Sequence of chain 1.A:
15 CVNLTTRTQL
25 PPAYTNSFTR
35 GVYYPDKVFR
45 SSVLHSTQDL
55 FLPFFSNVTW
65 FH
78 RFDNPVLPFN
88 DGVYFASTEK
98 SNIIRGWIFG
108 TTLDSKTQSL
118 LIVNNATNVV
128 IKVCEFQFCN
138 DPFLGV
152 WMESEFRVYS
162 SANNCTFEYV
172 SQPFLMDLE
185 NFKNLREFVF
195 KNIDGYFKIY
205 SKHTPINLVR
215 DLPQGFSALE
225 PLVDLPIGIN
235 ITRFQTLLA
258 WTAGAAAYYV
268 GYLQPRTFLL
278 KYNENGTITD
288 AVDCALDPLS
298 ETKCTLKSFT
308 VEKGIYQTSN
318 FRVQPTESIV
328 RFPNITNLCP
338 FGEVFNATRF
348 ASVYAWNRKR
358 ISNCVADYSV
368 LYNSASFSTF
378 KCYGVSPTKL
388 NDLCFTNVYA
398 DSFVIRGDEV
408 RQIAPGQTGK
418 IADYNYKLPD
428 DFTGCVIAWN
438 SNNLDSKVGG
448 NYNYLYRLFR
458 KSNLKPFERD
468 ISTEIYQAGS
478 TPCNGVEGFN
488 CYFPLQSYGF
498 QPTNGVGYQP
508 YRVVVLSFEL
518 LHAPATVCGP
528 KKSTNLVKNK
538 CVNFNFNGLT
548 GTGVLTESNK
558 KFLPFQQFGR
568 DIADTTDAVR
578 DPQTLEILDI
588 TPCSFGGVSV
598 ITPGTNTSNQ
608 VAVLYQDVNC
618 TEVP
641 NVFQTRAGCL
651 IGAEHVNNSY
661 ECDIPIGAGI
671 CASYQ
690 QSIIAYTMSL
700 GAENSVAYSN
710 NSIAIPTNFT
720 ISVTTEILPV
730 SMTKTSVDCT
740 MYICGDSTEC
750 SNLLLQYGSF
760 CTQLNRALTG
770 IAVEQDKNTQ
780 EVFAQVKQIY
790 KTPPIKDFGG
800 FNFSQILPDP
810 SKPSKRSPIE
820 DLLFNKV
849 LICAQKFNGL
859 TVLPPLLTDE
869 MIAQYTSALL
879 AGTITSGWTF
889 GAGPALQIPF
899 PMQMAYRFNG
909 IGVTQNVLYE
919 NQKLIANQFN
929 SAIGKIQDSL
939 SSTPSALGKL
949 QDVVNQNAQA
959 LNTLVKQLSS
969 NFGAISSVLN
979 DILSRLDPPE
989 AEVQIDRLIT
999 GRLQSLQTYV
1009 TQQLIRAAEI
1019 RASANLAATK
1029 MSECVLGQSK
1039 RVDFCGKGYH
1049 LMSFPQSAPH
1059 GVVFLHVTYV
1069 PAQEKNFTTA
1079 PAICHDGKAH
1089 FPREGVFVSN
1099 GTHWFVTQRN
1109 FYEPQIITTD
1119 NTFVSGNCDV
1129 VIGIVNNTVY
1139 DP

Sequence of chain 1.D:
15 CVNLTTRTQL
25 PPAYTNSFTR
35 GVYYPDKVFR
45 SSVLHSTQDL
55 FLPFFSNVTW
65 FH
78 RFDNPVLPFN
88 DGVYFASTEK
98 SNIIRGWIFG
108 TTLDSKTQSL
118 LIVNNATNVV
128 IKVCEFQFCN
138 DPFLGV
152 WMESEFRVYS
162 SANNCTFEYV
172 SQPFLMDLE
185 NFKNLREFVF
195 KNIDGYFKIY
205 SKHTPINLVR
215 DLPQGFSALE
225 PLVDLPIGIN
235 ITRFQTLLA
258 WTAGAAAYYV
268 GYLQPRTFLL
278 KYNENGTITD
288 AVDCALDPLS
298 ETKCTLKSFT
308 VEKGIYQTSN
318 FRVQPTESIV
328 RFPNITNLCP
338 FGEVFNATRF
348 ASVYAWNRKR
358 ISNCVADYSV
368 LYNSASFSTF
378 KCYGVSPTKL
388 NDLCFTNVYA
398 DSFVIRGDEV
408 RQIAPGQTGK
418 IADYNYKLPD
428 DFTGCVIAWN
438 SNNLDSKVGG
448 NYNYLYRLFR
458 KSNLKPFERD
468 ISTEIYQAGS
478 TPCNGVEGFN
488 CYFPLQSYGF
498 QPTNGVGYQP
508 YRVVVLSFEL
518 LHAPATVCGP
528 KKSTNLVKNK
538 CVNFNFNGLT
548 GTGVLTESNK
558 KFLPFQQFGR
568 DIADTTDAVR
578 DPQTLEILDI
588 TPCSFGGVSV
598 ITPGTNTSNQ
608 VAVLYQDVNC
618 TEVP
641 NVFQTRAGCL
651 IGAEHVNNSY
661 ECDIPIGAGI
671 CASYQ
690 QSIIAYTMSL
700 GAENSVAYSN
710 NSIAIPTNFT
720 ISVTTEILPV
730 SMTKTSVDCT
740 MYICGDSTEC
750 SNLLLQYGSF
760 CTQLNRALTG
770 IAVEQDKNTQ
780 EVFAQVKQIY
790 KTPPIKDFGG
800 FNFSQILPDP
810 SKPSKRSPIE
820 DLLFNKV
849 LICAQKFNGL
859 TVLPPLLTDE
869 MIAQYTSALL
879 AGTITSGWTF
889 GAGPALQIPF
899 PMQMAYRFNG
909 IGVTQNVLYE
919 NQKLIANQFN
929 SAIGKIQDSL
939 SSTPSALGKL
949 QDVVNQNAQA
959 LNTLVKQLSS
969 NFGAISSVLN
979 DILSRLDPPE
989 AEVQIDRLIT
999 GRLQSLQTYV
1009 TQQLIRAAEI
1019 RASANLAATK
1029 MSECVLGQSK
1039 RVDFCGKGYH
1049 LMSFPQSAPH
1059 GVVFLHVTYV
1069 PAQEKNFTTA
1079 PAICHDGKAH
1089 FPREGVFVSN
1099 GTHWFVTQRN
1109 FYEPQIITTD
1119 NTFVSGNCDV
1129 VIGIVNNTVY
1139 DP

Binding-site contacts:
Ligand atom C7 contacts residue ASN1074 of chain 1.D at 3.4 Å.
Ligand atom O5 contacts residue GLN895 of chain 1.A at 4.2 Å.
Ligand atom C4 contacts residue ASN1074 of chain 1.D at 4.0 Å.
Ligand atom C6 contacts residue ALA706 of chain 1.D at 3.8 Å (hydrophobic).
Ligand atom C6 contacts residue ASN1074 of chain 1.D at 4.4 Å.
Ligand atom C3 contacts residue ASN1074 of chain 1.D at 3.6 Å.
Ligand atom C1 contacts residue GLN895 of chain 1.A at 3.8 Å.
Ligand atom O6 contacts residue ALA706 of chain 1.D at 4.2 Å.
Ligand atom O7 contacts residue ASN1074 of chain 1.D at 3.5 Å (h-bond).
Ligand atom C1 contacts residue ASN1074 of chain 1.D at 1.4 Å.
Ligand atom C5 contacts residue ALA706 of chain 1.D at 3.6 Å (hydrophobic).
Ligand atom O6 contacts residue ASN1074 of chain 1.D at 4.2 Å.
Ligand atom C5 contacts residue ASN1074 of chain 1.D at 3.5 Å.
Ligand atom C8 contacts residue GLU1072 of chain 1.D at 4.4 Å.
Ligand atom O5 contacts residue ALA706 of chain 1.D at 4.2 Å.
Ligand atom O5 contacts residue ASN1074 of chain 1.D at 2.1 Å (h-bond).
Ligand atom C2 contacts residue ASN1074 of chain 1.D at 2.3 Å.
Ligand atom N2 contacts residue ASN1074 of chain 1.D at 2.9 Å (h-bond).

The small molecule below binds the protein below.
Small molecule (SMILES): CC(=O)N[C@@H]1[C@@H](O)[C@H](O)[C@@H](CO)O[C@H]1O